Sequence of chain 1.A:
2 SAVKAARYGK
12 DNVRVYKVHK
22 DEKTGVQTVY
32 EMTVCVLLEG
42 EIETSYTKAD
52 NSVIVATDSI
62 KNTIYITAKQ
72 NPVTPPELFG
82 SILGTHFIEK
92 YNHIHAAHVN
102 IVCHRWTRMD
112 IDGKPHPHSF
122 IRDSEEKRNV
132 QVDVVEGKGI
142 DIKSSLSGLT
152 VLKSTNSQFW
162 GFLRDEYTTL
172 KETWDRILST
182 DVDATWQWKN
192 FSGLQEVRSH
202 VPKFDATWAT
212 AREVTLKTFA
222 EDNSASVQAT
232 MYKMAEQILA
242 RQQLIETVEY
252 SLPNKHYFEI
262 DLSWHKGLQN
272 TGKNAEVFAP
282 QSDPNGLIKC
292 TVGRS

Binding-site contacts:
Ligand atom C6 contacts residue GLN229 of chain 1.A at 3.7 Å.
Ligand atom N1 contacts residue GLN229 of chain 1.A at 3.0 Å (h-bond).
Ligand atom C5 contacts residue PHE160 of chain 1.A at 3.4 Å (hydrophobic).
Ligand atom C4 contacts residue PHE160 of chain 1.A at 3.3 Å (hydrophobic).
Ligand atom C4 contacts residue ASN255 of chain 1.A at 3.9 Å.
Ligand atom N9 contacts residue ARG177 of chain 1.A at 3.9 Å.
Ligand atom O6 contacts residue ILE55 of chain 2.A at 3.5 Å.
Ligand atom C4 contacts residue ARG177 of chain 1.A at 3.8 Å.
Ligand atom N7 contacts residue OXY1 of chain 1.D at 3.6 Å (h-bond).
Ligand atom N8 contacts residue THR58 of chain 2.A at 3.3 Å (h-bond).
Ligand atom O6 contacts residue GLN229 of chain 1.A at 2.9 Å (h-bond).
Ligand atom C2 contacts residue ARG177 of chain 1.A at 3.6 Å.
Ligand atom N7 contacts residue PHE160 of chain 1.A at 3.6 Å.
Ligand atom N1 contacts residue PHE160 of chain 1.A at 3.6 Å.
Ligand atom N3 contacts residue ASN255 of chain 1.A at 3.4 Å (h-bond).
Ligand atom N8 contacts residue ASP59 of chain 2.A at 3.9 Å.
Ligand atom N8 contacts residue OXY1 of chain 1.D at 3.5 Å (h-bond).
Ligand atom O2 contacts residue VAL228 of chain 1.A at 2.9 Å (h-bond).
Ligand atom N3 contacts residue ARG177 of chain 1.A at 3.0 Å (salt-bridge).
Ligand atom N9 contacts residue OXY1 of chain 1.D at 3.4 Å (h-bond).
Ligand atom N3 contacts residue PHE160 of chain 1.A at 3.7 Å.
Ligand atom N8 contacts residue ALA57 of chain 2.A at 3.7 Å.
Ligand atom N7 contacts residue ALA57 of chain 2.A at 3.4 Å.
Ligand atom C2 contacts residue GLN229 of chain 1.A at 3.9 Å.
Ligand atom C2 contacts residue PHE160 of chain 1.A at 3.7 Å (hydrophobic).
Ligand atom O2 contacts residue SER227 of chain 1.A at 3.6 Å.
Ligand atom O2 contacts residue ARG177 of chain 1.A at 2.9 Å (salt-bridge).
Ligand atom N8 contacts residue PHE160 of chain 1.A at 3.6 Å.
Ligand atom O6 contacts residue THR58 of chain 2.A at 3.8 Å.
Ligand atom N8 contacts residue LEU171 of chain 1.A at 3.8 Å.
Ligand atom O6 contacts residue TYR9 of chain 2.A at 3.8 Å.
Ligand atom C2 contacts residue ASN255 of chain 1.A at 3.9 Å.
Ligand atom N9 contacts residue PHE160 of chain 1.A at 3.4 Å.
Ligand atom C5 contacts residue OXY1 of chain 1.D at 3.4 Å.
Ligand atom C4 contacts residue OXY1 of chain 1.D at 3.2 Å.
Ligand atom C6 contacts residue PHE160 of chain 1.A at 3.5 Å (hydrophobic).
Ligand atom O2 contacts residue PHE160 of chain 1.A at 3.9 Å.
Ligand atom O2 contacts residue GLN229 of chain 1.A at 3.8 Å.
Ligand atom N7 contacts residue THR58 of chain 2.A at 2.7 Å (h-bond).
Ligand atom N3 contacts residue OXY1 of chain 1.D at 3.8 Å.

Sequence of chain 2.A:
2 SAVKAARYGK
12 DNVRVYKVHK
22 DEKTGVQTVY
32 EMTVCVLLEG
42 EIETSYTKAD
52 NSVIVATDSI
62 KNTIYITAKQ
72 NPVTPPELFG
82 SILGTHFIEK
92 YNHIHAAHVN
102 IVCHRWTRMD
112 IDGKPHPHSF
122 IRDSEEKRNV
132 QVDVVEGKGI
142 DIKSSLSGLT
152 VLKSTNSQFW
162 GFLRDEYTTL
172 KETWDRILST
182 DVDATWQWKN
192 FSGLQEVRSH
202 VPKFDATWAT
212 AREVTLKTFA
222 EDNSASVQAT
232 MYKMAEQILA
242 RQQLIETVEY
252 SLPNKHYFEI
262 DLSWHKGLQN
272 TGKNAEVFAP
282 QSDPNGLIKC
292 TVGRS

This small molecule binds to this protein.
Small molecule (SMILES): O=c1[nH]c(=O)c2nn[nH]c2[nH]1